Sequence of chain 1.A:
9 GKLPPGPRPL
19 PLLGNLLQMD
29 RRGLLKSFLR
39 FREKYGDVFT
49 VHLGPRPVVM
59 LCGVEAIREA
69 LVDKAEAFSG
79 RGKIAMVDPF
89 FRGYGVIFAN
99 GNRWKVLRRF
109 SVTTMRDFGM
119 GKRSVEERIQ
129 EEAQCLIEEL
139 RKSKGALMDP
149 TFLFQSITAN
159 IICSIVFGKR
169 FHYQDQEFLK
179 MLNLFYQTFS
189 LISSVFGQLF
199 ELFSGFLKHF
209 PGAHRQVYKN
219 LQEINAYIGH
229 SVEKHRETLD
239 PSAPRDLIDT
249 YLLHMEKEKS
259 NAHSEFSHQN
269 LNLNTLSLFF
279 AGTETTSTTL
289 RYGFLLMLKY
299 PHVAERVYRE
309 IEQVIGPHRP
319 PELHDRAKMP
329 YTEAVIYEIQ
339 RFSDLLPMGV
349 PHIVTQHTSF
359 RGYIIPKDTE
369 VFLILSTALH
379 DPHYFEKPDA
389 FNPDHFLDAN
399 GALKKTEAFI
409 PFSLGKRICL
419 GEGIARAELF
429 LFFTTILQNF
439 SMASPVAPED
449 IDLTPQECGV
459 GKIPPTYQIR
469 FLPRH

Binding-site contacts:
Ligand atom C6 contacts residue LEU344 of chain 1.A at 4.3 Å (hydrophobic).
Ligand atom C7 contacts residue PHE278 of chain 1.A at 4.1 Å (hydrophobic).
Ligand atom C5 contacts residue LEU344 of chain 1.A at 4.4 Å (hydrophobic).
Ligand atom C6 contacts residue PHE278 of chain 1.A at 4.5 Å (hydrophobic).
Ligand atom C10 contacts residue PHE278 of chain 1.A at 3.8 Å (hydrophobic).
Ligand atom C2 contacts residue HEM1 of chain 1.B at 3.3 Å.
Ligand atom C5 contacts residue HEM1 of chain 1.B at 3.2 Å.
Ligand atom C4 contacts residue ALA279 of chain 1.A at 4.0 Å (hydrophobic).
Ligand atom C9 contacts residue PHE278 of chain 1.A at 3.4 Å (hydrophobic).
Ligand atom N1 contacts residue ALA279 of chain 1.A at 3.6 Å (h-bond).
Ligand atom N3 contacts residue THR283 of chain 1.A at 3.0 Å (h-bond).
Ligand atom C4 contacts residue THR283 of chain 1.A at 4.1 Å.
Ligand atom C2 contacts residue ALA279 of chain 1.A at 3.9 Å (hydrophobic).
Ligand atom CL contacts residue PHE278 of chain 1.A at 3.7 Å.
Ligand atom N1 contacts residue LEU344 of chain 1.A at 4.5 Å.
Ligand atom N3 contacts residue ALA279 of chain 1.A at 3.2 Å (h-bond).
Ligand atom C6 contacts residue VAL348 of chain 1.A at 4.4 Å (hydrophobic).
Ligand atom C8 contacts residue PHE278 of chain 1.A at 3.6 Å (hydrophobic).
Ligand atom C8 contacts residue LEU344 of chain 1.A at 4.3 Å (hydrophobic).
Ligand atom CL contacts residue ILE82 of chain 1.A at 4.0 Å.
Ligand atom C5 contacts residue THR283 of chain 1.A at 3.4 Å.
Ligand atom C7 contacts residue LEU344 of chain 1.A at 4.0 Å (hydrophobic).
Ligand atom C11 contacts residue ILE95 of chain 1.A at 4.1 Å (hydrophobic).
Ligand atom CL contacts residue VAL458 of chain 1.A at 4.3 Å.
Ligand atom C10 contacts residue VAL348 of chain 1.A at 3.9 Å (hydrophobic).
Ligand atom C7 contacts residue THR283 of chain 1.A at 4.2 Å.
Ligand atom C11 contacts residue VAL348 of chain 1.A at 3.7 Å (hydrophobic).
Ligand atom C4 contacts residue HEM1 of chain 1.B at 4.4 Å.
Ligand atom N1 contacts residue HEM1 of chain 1.B at 2.4 Å.
Ligand atom N3 contacts residue HEM1 of chain 1.B at 4.3 Å.
Ligand atom C2 contacts residue LEU344 of chain 1.A at 4.2 Å (hydrophobic).
Ligand atom C10 contacts residue ILE95 of chain 1.A at 4.4 Å (hydrophobic).
Ligand atom C4 contacts residue LEU344 of chain 1.A at 4.0 Å (hydrophobic).
Ligand atom C5 contacts residue ALA279 of chain 1.A at 2.9 Å (hydrophobic).
Ligand atom C8 contacts residue PHE187 of chain 1.A at 4.1 Å (hydrophobic).
Ligand atom C7 contacts residue PHE187 of chain 1.A at 4.4 Å (hydrophobic).
Ligand atom C11 contacts residue PHE278 of chain 1.A at 4.3 Å (hydrophobic).
Ligand atom N3 contacts residue LEU344 of chain 1.A at 4.1 Å.

A protein and the small-molecule ligand that binds it are described below.
Small molecule (SMILES): Clc1ccc(-c2cnc[nH]2)cc1